The small molecule below binds the protein below.
Small molecule (SMILES): CC(=O)N[C@@H]1[C@@H](O)[C@H](O)[C@@H](CO)O[C@H]1O

Binding-site contacts:
Ligand atom C8 contacts residue ASN57 of chain 3.B at 4.2 Å.
Ligand atom O5 contacts residue ARG14 of chain 3.B at 4.1 Å.
Ligand atom C5 contacts residue ASN57 of chain 3.B at 3.7 Å.
Ligand atom C2 contacts residue ARG14 of chain 3.B at 3.9 Å.
Ligand atom C7 contacts residue ASN57 of chain 3.B at 3.2 Å.
Ligand atom C3 contacts residue ASN57 of chain 3.B at 3.9 Å.
Ligand atom C1 contacts residue ARG14 of chain 3.B at 3.3 Å.
Ligand atom O7 contacts residue ASN57 of chain 3.B at 3.2 Å (h-bond).
Ligand atom N2 contacts residue ARG14 of chain 3.B at 4.0 Å.
Ligand atom C1 contacts residue ASN57 of chain 3.B at 1.5 Å.
Ligand atom C5 contacts residue ARG14 of chain 3.B at 4.0 Å.
Ligand atom C4 contacts residue ASN57 of chain 3.B at 4.4 Å.
Ligand atom C3 contacts residue ARG14 of chain 3.B at 4.0 Å.
Ligand atom C2 contacts residue ASN57 of chain 3.B at 2.5 Å.
Ligand atom O5 contacts residue ASN57 of chain 3.B at 2.4 Å (h-bond).
Ligand atom N2 contacts residue ASN57 of chain 3.B at 2.9 Å (h-bond).

Sequence of chain 3.B:
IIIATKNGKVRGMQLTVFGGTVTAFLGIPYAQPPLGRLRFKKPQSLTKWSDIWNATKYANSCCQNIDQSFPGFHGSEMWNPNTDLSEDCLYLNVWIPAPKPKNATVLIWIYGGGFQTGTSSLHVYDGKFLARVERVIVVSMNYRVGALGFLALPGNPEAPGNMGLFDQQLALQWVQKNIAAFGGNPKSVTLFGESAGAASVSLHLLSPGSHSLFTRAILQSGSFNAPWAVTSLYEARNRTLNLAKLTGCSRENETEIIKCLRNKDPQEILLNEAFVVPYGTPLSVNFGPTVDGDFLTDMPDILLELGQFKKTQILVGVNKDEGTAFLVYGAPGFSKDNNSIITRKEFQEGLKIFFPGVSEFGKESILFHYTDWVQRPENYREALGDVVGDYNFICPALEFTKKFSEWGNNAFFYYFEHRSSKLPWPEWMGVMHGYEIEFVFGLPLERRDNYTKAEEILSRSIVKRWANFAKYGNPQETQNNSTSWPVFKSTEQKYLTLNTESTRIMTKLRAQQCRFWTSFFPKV